Sequence of chain 23.E:
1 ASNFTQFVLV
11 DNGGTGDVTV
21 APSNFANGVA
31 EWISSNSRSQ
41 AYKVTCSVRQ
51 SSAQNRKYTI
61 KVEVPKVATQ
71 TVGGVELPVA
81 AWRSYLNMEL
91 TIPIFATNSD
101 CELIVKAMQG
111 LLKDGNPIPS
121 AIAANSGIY

The small molecule below binds the protein below.
Small molecule (SMILES): Nc1ccn([C@@H]2O[C@H](CO[P](=O)(O)O[C@H]3[C@@H](O)[C@H](n4ccc(N)nc4=O)O[C@@H]3CO[P](=O)(O)O[C@H]3[C@@H](O)[C@H](n4cnc5c(N)ncnc54)O[C@@H]3CO[P](=O)(O)O[C@H]3[C@@H](O)[C@H](n4ccc(N)nc4=O)O[C@@H]3CO[P](=O)(O)O[C@H]3[C@@H](O)[C@H](n4ccc(=O)[nH]c4=O)O[C@@H]3CO[P](=O)(O)O[C@H]3[C@@H](O)[C@H](n4cnc5c(N)ncnc54)O[C@@H]3CO[P](=O)(O)O[C@H]3[C@@H](O)[C@H](n4cnc5c(=O)nc(N)[nH]c54)O[C@@H]3CO[P](=O)(O)O[C@H]3[C@@H](O)[C@H](n4cnc5c(=O)nc(N)[nH]c54)O[C@@H]3CO)[C@@H](O)[C@H]2O)c(=O)n1

Sequence of chain 2.E:
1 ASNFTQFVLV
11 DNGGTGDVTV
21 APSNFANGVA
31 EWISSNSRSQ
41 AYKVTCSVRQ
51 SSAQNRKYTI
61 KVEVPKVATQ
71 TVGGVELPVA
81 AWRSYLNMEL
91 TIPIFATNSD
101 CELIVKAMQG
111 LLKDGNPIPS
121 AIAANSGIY

Binding-site contacts:
Ligand atom O3' contacts residue SER51 of chain 2.E at 3.3 Å (h-bond).
Ligand atom P contacts residue SER51 of chain 2.E at 3.5 Å.
Ligand atom OP2 contacts residue SER51 of chain 2.E at 3.4 Å (h-bond).
Ligand atom C6 contacts residue THR45 of chain 23.E at 3.3 Å.
Ligand atom N3 contacts residue TYR85 of chain 23.E at 3.5 Å.
Ligand atom O2' contacts residue GLU63 of chain 23.E at 3.2 Å (salt-bridge).
Ligand atom O2' contacts residue TYR85 of chain 23.E at 3.4 Å.
Ligand atom C4 contacts residue TYR85 of chain 23.E at 3.5 Å (hydrophobic).
Ligand atom C2 contacts residue SER47 of chain 23.E at 3.2 Å.
Ligand atom N7 contacts residue LYS61 of chain 23.E at 3.3 Å.
Ligand atom OP2 contacts residue ARG49 of chain 2.E at 2.3 Å (salt-bridge).
Ligand atom C8 contacts residue LYS61 of chain 23.E at 3.4 Å.
Ligand atom OP1 contacts residue SER51 of chain 2.E at 2.9 Å (h-bond).
Ligand atom O3' contacts residue ARG49 of chain 2.E at 3.4 Å (salt-bridge).
Ligand atom C5' contacts residue SER51 of chain 2.E at 3.3 Å.
Ligand atom OP1 contacts residue SER51 of chain 2.E at 3.5 Å.
Ligand atom O2 contacts residue ASN87 of chain 23.E at 3.3 Å (h-bond).
Ligand atom C5' contacts residue TYR85 of chain 23.E at 2.9 Å (hydrophobic).
Ligand atom N6 contacts residue THR45 of chain 23.E at 2.7 Å (h-bond).
Ligand atom C4' contacts residue TYR85 of chain 23.E at 3.2 Å (hydrophobic).
Ligand atom N7 contacts residue THR45 of chain 23.E at 2.6 Å (h-bond).
Ligand atom OP2 contacts residue ASN55 of chain 2.E at 3.4 Å (h-bond).
Ligand atom P contacts residue ARG49 of chain 2.E at 3.0 Å.
Ligand atom C2' contacts residue GLU63 of chain 23.E at 3.5 Å.
Ligand atom N1 contacts residue TYR85 of chain 23.E at 3.5 Å.
Ligand atom N1 contacts residue SER47 of chain 23.E at 2.9 Å (h-bond).
Ligand atom OP2 contacts residue TYR85 of chain 23.E at 2.7 Å (h-bond).
Ligand atom O4' contacts residue LYS61 of chain 23.E at 2.8 Å (salt-bridge).
Ligand atom N9 contacts residue LYS61 of chain 23.E at 3.3 Å (salt-bridge).
Ligand atom C5 contacts residue THR45 of chain 23.E at 3.2 Å.
Ligand atom OP2 contacts residue LYS57 of chain 2.E at 2.6 Å (salt-bridge).
Ligand atom OP1 contacts residue ASN55 of chain 2.E at 2.8 Å (h-bond).
Ligand atom C2' contacts residue TYR85 of chain 23.E at 3.4 Å (hydrophobic).
Ligand atom OP1 contacts residue SER52 of chain 2.E at 3.2 Å.
Ligand atom OP2 contacts residue LYS43 of chain 23.E at 2.7 Å (salt-bridge).
Ligand atom N6 contacts residue THR59 of chain 23.E at 2.8 Å (h-bond).
Ligand atom C5' contacts residue ARG49 of chain 2.E at 3.5 Å.
Ligand atom OP1 contacts residue ARG49 of chain 2.E at 2.5 Å (salt-bridge).
Ligand atom C3' contacts residue TYR85 of chain 23.E at 3.4 Å (hydrophobic).
Ligand atom N6 contacts residue CYS46 of chain 23.E at 3.3 Å (h-bond).